Sequence of chain 2.A:
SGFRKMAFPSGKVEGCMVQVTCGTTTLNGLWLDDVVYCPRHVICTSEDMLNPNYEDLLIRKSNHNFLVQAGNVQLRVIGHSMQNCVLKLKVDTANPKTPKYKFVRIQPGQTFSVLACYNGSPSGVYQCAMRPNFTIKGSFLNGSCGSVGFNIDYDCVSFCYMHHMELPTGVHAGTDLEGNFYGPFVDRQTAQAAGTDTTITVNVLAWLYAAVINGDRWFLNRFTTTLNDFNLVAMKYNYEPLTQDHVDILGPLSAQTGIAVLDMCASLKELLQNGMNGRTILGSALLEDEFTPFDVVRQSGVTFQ

Binding-site contacts:
Ligand atom O contacts residue GLY143 of chain 2.A at 3.0 Å (h-bond).
Ligand atom CZ contacts residue TYR54 of chain 2.A at 3.4 Å (hydrophobic).
Ligand atom CG contacts residue HIS41 of chain 2.A at 3.6 Å.
Ligand atom CD2 contacts residue LEU141 of chain 2.A at 3.6 Å (hydrophobic).
Ligand atom OD2 contacts residue SER144 of chain 2.A at 3.5 Å (h-bond).
Ligand atom O contacts residue MET165 of chain 2.A at 3.2 Å.
Ligand atom C19 contacts residue MET165 of chain 2.A at 3.6 Å (hydrophobic).
Ligand atom CB contacts residue GLN189 of chain 2.A at 3.6 Å.
Ligand atom CA contacts residue CYS145 of chain 2.A at 2.7 Å (hydrophobic).
Ligand atom O contacts residue GLU166 of chain 2.A at 2.8 Å (salt-bridge).
Ligand atom O28 contacts residue GLN189 of chain 2.A at 3.0 Å.
Ligand atom CA contacts residue GLN189 of chain 2.A at 3.6 Å.
Ligand atom CF contacts residue GLU166 of chain 2.A at 3.5 Å.
Ligand atom O contacts residue CYS145 of chain 2.A at 2.6 Å (h-bond).
Ligand atom C26 contacts residue ALA191 of chain 2.A at 3.6 Å (hydrophobic).
Ligand atom O contacts residue SER144 of chain 2.A at 3.3 Å (h-bond).
Ligand atom NE2 contacts residue GLU166 of chain 2.A at 3.0 Å (salt-bridge).
Ligand atom CE1 contacts residue MET49 of chain 2.A at 3.5 Å (hydrophobic).
Ligand atom C27 contacts residue PRO168 of chain 2.A at 3.5 Å (hydrophobic).
Ligand atom C22 contacts residue THR190 of chain 2.A at 3.0 Å.
Ligand atom C contacts residue CYS145 of chain 2.A at 1.8 Å (hydrophobic).
Ligand atom CE1 contacts residue ASN142 of chain 2.A at 3.6 Å.
Ligand atom O20 contacts residue MET165 of chain 2.A at 3.3 Å.
Ligand atom N contacts residue HIS164 of chain 2.A at 3.2 Å (h-bond).
Ligand atom C23 contacts residue THR190 of chain 2.A at 3.2 Å.
Ligand atom N contacts residue CYS145 of chain 2.A at 3.1 Å (h-bond).
Ligand atom N contacts residue GLU166 of chain 2.A at 2.7 Å (salt-bridge).
Ligand atom N contacts residue GLN189 of chain 2.A at 3.0 Å (h-bond).
Ligand atom CZ contacts residue ASP187 of chain 2.A at 3.3 Å.
Ligand atom CE2 contacts residue ASP187 of chain 2.A at 3.5 Å.
Ligand atom C27 contacts residue THR190 of chain 2.A at 3.6 Å.
Ligand atom O20 contacts residue GLU166 of chain 2.A at 3.5 Å (salt-bridge).
Ligand atom CD1 contacts residue ASN142 of chain 2.A at 3.5 Å.
Ligand atom C21 contacts residue THR190 of chain 2.A at 3.0 Å.
Ligand atom CB contacts residue CYS145 of chain 2.A at 3.0 Å (hydrophobic).
Ligand atom OD2 contacts residue HIS163 of chain 2.A at 2.7 Å (h-bond).
Ligand atom NE2 contacts residue PHE140 of chain 2.A at 3.2 Å (h-bond).
Ligand atom OD2 contacts residue PHE140 of chain 2.A at 3.2 Å.
Ligand atom C26 contacts residue PRO168 of chain 2.A at 3.4 Å (hydrophobic).
Ligand atom C19 contacts residue GLU166 of chain 2.A at 3.5 Å.

Sequence of chain 1.A:
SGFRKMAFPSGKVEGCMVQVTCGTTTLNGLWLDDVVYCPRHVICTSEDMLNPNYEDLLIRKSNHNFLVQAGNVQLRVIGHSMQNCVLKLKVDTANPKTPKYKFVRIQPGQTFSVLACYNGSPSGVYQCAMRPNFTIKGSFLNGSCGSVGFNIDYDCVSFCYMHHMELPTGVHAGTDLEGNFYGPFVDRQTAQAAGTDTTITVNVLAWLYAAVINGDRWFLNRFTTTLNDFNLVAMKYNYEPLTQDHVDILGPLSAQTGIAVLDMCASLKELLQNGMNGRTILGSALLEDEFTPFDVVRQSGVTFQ

A small-molecule ligand and the protein it binds are described below.
Small molecule (SMILES): CC(C)[C@H](NC(=O)OCc1ccccc1)C(=O)N[C@@H](CC1CCCCC1)C(=O)N[C@H](CO)Cc1ccc[nH]c1=O